Sequence of chain 1.A:
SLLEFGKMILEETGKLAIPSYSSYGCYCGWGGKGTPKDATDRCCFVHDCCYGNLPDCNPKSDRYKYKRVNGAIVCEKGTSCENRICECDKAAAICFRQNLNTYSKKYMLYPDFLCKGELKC

This small molecule binds to this protein.
Small molecule (SMILES): CS(=O)(=O)Nc1ccc([N+](=O)[O-])cc1Oc1ccccc1

Binding-site contacts:
Ligand atom O4 contacts residue ASP48 of chain 1.A at 3.2 Å (salt-bridge).
Ligand atom C2 contacts residue GLY29 of chain 1.A at 3.7 Å.
Ligand atom C5 contacts residue TRP30 of chain 1.A at 3.8 Å (hydrophobic).
Ligand atom C4 contacts residue GLY29 of chain 1.A at 3.4 Å.
Ligand atom C1 contacts residue GLY29 of chain 1.A at 3.3 Å.
Ligand atom O3 contacts residue CYS28 of chain 1.A at 4.2 Å.
Ligand atom O3 contacts residue GLY29 of chain 1.A at 3.1 Å (h-bond).
Ligand atom O4 contacts residue GLY31 of chain 1.A at 3.0 Å (h-bond).
Ligand atom C5 contacts residue GLY29 of chain 1.A at 3.1 Å.
Ligand atom C4 contacts residue LYS60 of chain 1.A at 3.5 Å.
Ligand atom O4 contacts residue CYS28 of chain 1.A at 4.3 Å.
Ligand atom C8 contacts residue TRP30 of chain 1.A at 4.3 Å (hydrophobic).
Ligand atom C7 contacts residue GLY29 of chain 1.A at 3.4 Å.
Ligand atom O1 contacts residue LEU2 of chain 1.A at 3.9 Å.
Ligand atom N2 contacts residue GLY29 of chain 1.A at 3.3 Å.
Ligand atom N2 contacts residue TRP30 of chain 1.A at 3.5 Å (h-bond).
Ligand atom C6 contacts residue GLY29 of chain 1.A at 3.1 Å.
Ligand atom S1 contacts residue TRP30 of chain 1.A at 4.3 Å.
Ligand atom O4 contacts residue GLY29 of chain 1.A at 3.5 Å.
Ligand atom C7 contacts residue TRP30 of chain 1.A at 4.0 Å (hydrophobic).
Ligand atom C3 contacts residue LYS60 of chain 1.A at 3.5 Å.
Ligand atom O5 contacts residue GLY29 of chain 1.A at 4.1 Å.
Ligand atom C6 contacts residue GLY31 of chain 1.A at 4.1 Å.
Ligand atom C10 contacts residue TRP30 of chain 1.A at 3.7 Å (hydrophobic).
Ligand atom C9 contacts residue TRP30 of chain 1.A at 3.3 Å (hydrophobic).
Ligand atom O3 contacts residue TYR27 of chain 1.A at 3.8 Å.
Ligand atom C1 contacts residue TRP30 of chain 1.A at 3.3 Å (hydrophobic).
Ligand atom C6 contacts residue TRP30 of chain 1.A at 3.6 Å (hydrophobic).
Ligand atom N2 contacts residue TYR27 of chain 1.A at 3.9 Å.
Ligand atom O5 contacts residue TRP30 of chain 1.A at 3.8 Å.
Ligand atom O4 contacts residue TYR27 of chain 1.A at 3.1 Å (h-bond).
Ligand atom C10 contacts residue GLY31 of chain 1.A at 4.4 Å.
Ligand atom N2 contacts residue GLY31 of chain 1.A at 4.1 Å.
Ligand atom O3 contacts residue TRP30 of chain 1.A at 4.2 Å.
Ligand atom O4 contacts residue TRP30 of chain 1.A at 3.2 Å (h-bond).
Ligand atom N2 contacts residue CYS28 of chain 1.A at 4.5 Å.
Ligand atom O2 contacts residue TRP30 of chain 1.A at 4.3 Å.
Ligand atom N2 contacts residue ASP48 of chain 1.A at 3.5 Å (salt-bridge).
Ligand atom C3 contacts residue GLY29 of chain 1.A at 3.7 Å.
Ligand atom O3 contacts residue ASP48 of chain 1.A at 3.3 Å (salt-bridge).